Binding-site contacts:
Ligand atom O5' contacts residue SER403 of chain 48.A at 3.1 Å (h-bond).
Ligand atom O3' contacts residue ASP401 of chain 48.A at 3.5 Å.
Ligand atom C4' contacts residue ASP401 of chain 48.A at 3.5 Å.
Ligand atom N3 contacts residue DG3 of chain 48.C at 3.4 Å.
Ligand atom C8 contacts residue DG3 of chain 48.C at 3.6 Å.
Ligand atom N4 contacts residue VAL495 of chain 48.A at 3.1 Å.
Ligand atom C1' contacts residue DG3 of chain 48.C at 3.7 Å.
Ligand atom C4 contacts residue PHE487 of chain 48.A at 3.7 Å (hydrophobic).
Ligand atom N4 contacts residue GLU489 of chain 48.A at 3.7 Å.
Ligand atom C5' contacts residue SER403 of chain 48.A at 3.2 Å.
Ligand atom O3' contacts residue SER403 of chain 48.A at 3.5 Å.
Ligand atom C5 contacts residue VAL495 of chain 48.A at 3.0 Å (hydrophobic).
Ligand atom C5 contacts residue DG3 of chain 48.C at 3.4 Å.
Ligand atom N1 contacts residue TYR404 of chain 48.A at 3.6 Å.
Ligand atom C1' contacts residue SER403 of chain 48.A at 3.2 Å.
Ligand atom C6 contacts residue VAL495 of chain 48.A at 3.7 Å (hydrophobic).
Ligand atom OP2 contacts residue HIS496 of chain 48.A at 2.9 Å (h-bond).
Ligand atom N1 contacts residue DG3 of chain 48.C at 3.5 Å.
Ligand atom N2 contacts residue DG3 of chain 48.C at 3.5 Å (h-bond).
Ligand atom N4 contacts residue PHE487 of chain 48.A at 2.9 Å (h-bond).
Ligand atom C4 contacts residue VAL495 of chain 48.A at 3.1 Å (hydrophobic).
Ligand atom C2 contacts residue DG3 of chain 48.C at 3.4 Å.
Ligand atom C2' contacts residue THR494 of chain 48.A at 3.3 Å.
Ligand atom C6 contacts residue TYR404 of chain 48.A at 3.6 Å (hydrophobic).
Ligand atom C4 contacts residue DG3 of chain 48.C at 3.5 Å.
Ligand atom O3' contacts residue HIS496 of chain 48.A at 3.7 Å.
Ligand atom O5' contacts residue ASP401 of chain 48.A at 3.7 Å.
Ligand atom N3 contacts residue GLU493 of chain 48.A at 3.5 Å (salt-bridge).
Ligand atom C5' contacts residue ASP401 of chain 48.A at 3.5 Å.
Ligand atom O6 contacts residue DG3 of chain 48.C at 3.5 Å.
Ligand atom N4 contacts residue GLU493 of chain 48.A at 2.6 Å (salt-bridge).
Ligand atom C5' contacts residue PHE402 of chain 48.A at 3.4 Å (hydrophobic).
Ligand atom C6 contacts residue DG3 of chain 48.C at 3.5 Å.
Ligand atom C2 contacts residue TYR404 of chain 48.A at 3.6 Å (hydrophobic).
Ligand atom C4 contacts residue GLU493 of chain 48.A at 3.4 Å.
Ligand atom O6 contacts residue DG4 of chain 48.C at 3.5 Å (h-bond).
Ligand atom O4' contacts residue SER403 of chain 48.A at 3.3 Å (h-bond).
Ligand atom O4' contacts residue ASP401 of chain 48.A at 3.2 Å (salt-bridge).
Ligand atom O4' contacts residue DG3 of chain 48.C at 3.2 Å (h-bond).
Ligand atom N9 contacts residue DG3 of chain 48.C at 3.6 Å.

Sequence of chain 48.A:
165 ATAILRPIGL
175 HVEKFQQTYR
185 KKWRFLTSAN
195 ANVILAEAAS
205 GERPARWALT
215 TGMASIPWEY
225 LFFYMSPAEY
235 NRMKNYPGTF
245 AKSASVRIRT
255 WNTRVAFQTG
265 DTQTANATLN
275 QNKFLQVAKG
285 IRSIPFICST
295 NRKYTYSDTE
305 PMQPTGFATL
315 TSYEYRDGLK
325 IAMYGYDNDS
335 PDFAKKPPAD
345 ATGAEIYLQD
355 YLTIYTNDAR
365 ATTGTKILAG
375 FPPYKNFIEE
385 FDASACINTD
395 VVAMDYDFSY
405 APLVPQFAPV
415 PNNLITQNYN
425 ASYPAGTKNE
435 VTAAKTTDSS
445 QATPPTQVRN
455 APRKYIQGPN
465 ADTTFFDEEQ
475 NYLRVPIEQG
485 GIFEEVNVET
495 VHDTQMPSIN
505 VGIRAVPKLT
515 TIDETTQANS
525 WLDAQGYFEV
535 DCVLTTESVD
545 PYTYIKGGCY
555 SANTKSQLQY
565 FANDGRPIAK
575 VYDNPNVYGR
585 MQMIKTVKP

The protein below binds the small molecule below.
Small molecule (SMILES): Nc1ccn([C@H]2C[C@H](O[P](=O)(O)OC[C@H]3O[C@@H](n4cnc5c(=O)nc(N)[nH]c54)C[C@@H]3O[P](=O)(O)OC[C@H]3O[C@@H](n4cnc5c(N)ncnc54)C[C@@H]3O)[C@@H](COP(=O)=O)O2)c(=O)n1